Sequence of chain 1.B:
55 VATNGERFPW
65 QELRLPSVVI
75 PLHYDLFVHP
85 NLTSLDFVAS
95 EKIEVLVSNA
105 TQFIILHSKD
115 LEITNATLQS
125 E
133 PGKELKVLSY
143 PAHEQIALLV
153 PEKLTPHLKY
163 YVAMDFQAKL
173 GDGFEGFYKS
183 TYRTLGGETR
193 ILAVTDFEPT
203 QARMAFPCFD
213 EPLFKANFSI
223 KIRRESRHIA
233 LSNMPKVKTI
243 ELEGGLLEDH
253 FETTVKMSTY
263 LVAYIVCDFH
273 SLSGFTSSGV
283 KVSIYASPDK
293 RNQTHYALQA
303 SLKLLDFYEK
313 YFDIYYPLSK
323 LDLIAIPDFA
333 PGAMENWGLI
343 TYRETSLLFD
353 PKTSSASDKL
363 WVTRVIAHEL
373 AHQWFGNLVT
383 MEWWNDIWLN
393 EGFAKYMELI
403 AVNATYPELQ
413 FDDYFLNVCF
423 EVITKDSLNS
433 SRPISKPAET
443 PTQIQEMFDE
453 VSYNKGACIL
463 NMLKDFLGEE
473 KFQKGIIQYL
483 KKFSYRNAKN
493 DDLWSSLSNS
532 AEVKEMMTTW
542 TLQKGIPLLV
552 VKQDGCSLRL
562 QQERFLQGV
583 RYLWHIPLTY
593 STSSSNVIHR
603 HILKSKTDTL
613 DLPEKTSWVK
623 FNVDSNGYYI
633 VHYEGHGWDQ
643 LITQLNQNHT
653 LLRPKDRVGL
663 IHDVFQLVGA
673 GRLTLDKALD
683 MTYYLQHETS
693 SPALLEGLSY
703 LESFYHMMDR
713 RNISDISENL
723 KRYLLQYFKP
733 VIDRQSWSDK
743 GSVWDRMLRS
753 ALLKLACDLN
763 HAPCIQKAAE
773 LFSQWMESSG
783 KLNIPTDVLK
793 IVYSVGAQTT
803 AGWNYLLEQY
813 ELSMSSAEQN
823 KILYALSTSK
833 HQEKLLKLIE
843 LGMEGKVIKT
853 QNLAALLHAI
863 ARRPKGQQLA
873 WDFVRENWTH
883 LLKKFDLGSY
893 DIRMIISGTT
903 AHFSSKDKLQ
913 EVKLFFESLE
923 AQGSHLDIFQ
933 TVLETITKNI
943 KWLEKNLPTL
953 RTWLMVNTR

The small molecule below binds the protein below.
Small molecule (SMILES): CC(=O)N[C@H]1[C@H](O[C@H]2[C@H](O)[C@@H](NC(C)=O)CO[C@@H]2CO)O[C@H](CO)[C@@H](O[C@@H]2O[C@H](CO)[C@@H](O[C@H]3O[C@H](CO)[C@@H](O)[C@H](O)[C@@H]3O)[C@H](O)[C@@H]2O)[C@@H]1O

Binding-site contacts:
Ligand atom O7 contacts residue ASN85 of chain 1.B at 3.7 Å.
Ligand atom C8 contacts residue GLU227 of chain 1.B at 4.3 Å.
Ligand atom C3 contacts residue GLU227 of chain 1.B at 3.5 Å.
Ligand atom O6 contacts residue GLY246 of chain 1.B at 4.3 Å.
Ligand atom C1 contacts residue ASN85 of chain 1.B at 1.4 Å.
Ligand atom N2 contacts residue LEU248 of chain 1.B at 3.7 Å.
Ligand atom C7 contacts residue PRO84 of chain 1.B at 4.3 Å (hydrophobic).
Ligand atom C7 contacts residue LEU248 of chain 1.B at 3.8 Å (hydrophobic).
Ligand atom C7 contacts residue GLU227 of chain 1.B at 3.7 Å.
Ligand atom C2 contacts residue GLU227 of chain 1.B at 4.2 Å.
Ligand atom O5 contacts residue THR87 of chain 1.B at 4.0 Å.
Ligand atom N2 contacts residue ASN85 of chain 1.B at 2.7 Å (h-bond).
Ligand atom N2 contacts residue HIS83 of chain 1.B at 3.9 Å.
Ligand atom O3 contacts residue GLU227 of chain 1.B at 4.3 Å.
Ligand atom O5 contacts residue ASN85 of chain 1.B at 2.4 Å (h-bond).
Ligand atom C1 contacts residue THR87 of chain 1.B at 4.3 Å.
Ligand atom C1 contacts residue GLU227 of chain 1.B at 4.1 Å.
Ligand atom C3 contacts residue ASN85 of chain 1.B at 3.8 Å.
Ligand atom C8 contacts residue LEU248 of chain 1.B at 3.6 Å (hydrophobic).
Ligand atom C6 contacts residue GLY246 of chain 1.B at 4.2 Å.
Ligand atom C8 contacts residue ASN85 of chain 1.B at 4.2 Å.
Ligand atom C7 contacts residue HIS83 of chain 1.B at 4.0 Å.
Ligand atom C5 contacts residue GLU227 of chain 1.B at 4.3 Å.
Ligand atom C7 contacts residue ASN85 of chain 1.B at 3.3 Å.
Ligand atom C8 contacts residue HIS83 of chain 1.B at 2.9 Å.
Ligand atom O7 contacts residue GLU227 of chain 1.B at 2.5 Å (salt-bridge).
Ligand atom C8 contacts residue PRO84 of chain 1.B at 3.4 Å (hydrophobic).
Ligand atom C5 contacts residue ASN85 of chain 1.B at 3.7 Å.
Ligand atom C5 contacts residue THR87 of chain 1.B at 3.9 Å.
Ligand atom O3 contacts residue LEU248 of chain 1.B at 3.4 Å.
Ligand atom C4 contacts residue GLU227 of chain 1.B at 4.3 Å.
Ligand atom N2 contacts residue GLU227 of chain 1.B at 4.5 Å.
Ligand atom C6 contacts residue THR87 of chain 1.B at 4.4 Å.
Ligand atom O4 contacts residue GLU227 of chain 1.B at 4.4 Å.
Ligand atom C4 contacts residue ASN85 of chain 1.B at 4.3 Å.
Ligand atom C2 contacts residue ASN85 of chain 1.B at 2.5 Å.